Binding-site contacts:
Ligand atom O32 contacts residue LEU328 of chain 1.B at 3.3 Å.
Ligand atom CL17 contacts residue VAL318 of chain 1.B at 3.5 Å.
Ligand atom N08 contacts residue SER499 of chain 1.B at 3.3 Å.
Ligand atom C14 contacts residue ILE492 of chain 1.B at 3.6 Å (hydrophobic).
Ligand atom C22 contacts residue ILE314 of chain 1.B at 3.5 Å (hydrophobic).
Ligand atom C14 contacts residue ARG89 of chain 1.B at 3.6 Å.
Ligand atom O33 contacts residue VAL85 of chain 1.B at 3.0 Å.
Ligand atom C19 contacts residue VAL318 of chain 1.B at 3.6 Å (hydrophobic).
Ligand atom C03 contacts residue TRP356 of chain 1.B at 3.7 Å (hydrophobic).
Ligand atom O26 contacts residue LEU500 of chain 1.B at 3.7 Å.
Ligand atom C34 contacts residue VAL85 of chain 1.B at 3.1 Å (hydrophobic).
Ligand atom C13 contacts residue ILE492 of chain 1.B at 3.3 Å (hydrophobic).
Ligand atom C28 contacts residue LEU86 of chain 1.B at 3.6 Å (hydrophobic).
Ligand atom C16 contacts residue ARG89 of chain 1.B at 3.5 Å.
Ligand atom C15 contacts residue ARG89 of chain 1.B at 2.8 Å.
Ligand atom C01 contacts residue MET491 of chain 1.B at 3.4 Å (hydrophobic).
Ligand atom C01 contacts residue GLY495 of chain 1.B at 3.5 Å.
Ligand atom C29 contacts residue MET82 of chain 1.B at 3.3 Å (hydrophobic).
Ligand atom C23 contacts residue LEU504 of chain 1.B at 3.4 Å (hydrophobic).
Ligand atom C16 contacts residue ALA496 of chain 1.B at 3.6 Å (hydrophobic).
Ligand atom C27 contacts residue LEU86 of chain 1.B at 3.5 Å (hydrophobic).
Ligand atom N08 contacts residue VAL318 of chain 1.B at 3.7 Å.
Ligand atom C27 contacts residue LEU500 of chain 1.B at 3.6 Å (hydrophobic).
Ligand atom C34 contacts residue ARG89 of chain 1.B at 3.7 Å.
Ligand atom C23 contacts residue ILE314 of chain 1.B at 3.6 Å (hydrophobic).
Ligand atom C03 contacts residue LEU321 of chain 1.B at 3.7 Å (hydrophobic).
Ligand atom C28 contacts residue MET82 of chain 1.B at 3.7 Å (hydrophobic).
Ligand atom C14 contacts residue TYR324 of chain 1.B at 3.0 Å (hydrophobic).
Ligand atom C05 contacts residue ALA496 of chain 1.B at 3.7 Å (hydrophobic).
Ligand atom C29 contacts residue LEU86 of chain 1.B at 3.2 Å (hydrophobic).
Ligand atom CL17 contacts residue SER499 of chain 1.B at 2.9 Å.
Ligand atom C13 contacts residue SER322 of chain 1.B at 3.6 Å.
Ligand atom C06 contacts residue GLY495 of chain 1.B at 3.5 Å.
Ligand atom C01 contacts residue ALA496 of chain 1.B at 3.3 Å (hydrophobic).
Ligand atom C10 contacts residue VAL318 of chain 1.B at 3.5 Å (hydrophobic).
Ligand atom N09 contacts residue VAL318 of chain 1.B at 3.2 Å.
Ligand atom C29 contacts residue LYS329 of chain 1.B at 3.4 Å.
Ligand atom C22 contacts residue LEU503 of chain 1.B at 3.7 Å (hydrophobic).
Ligand atom C06 contacts residue ALA496 of chain 1.B at 3.1 Å (hydrophobic).
Ligand atom C15 contacts residue TYR324 of chain 1.B at 3.4 Å (hydrophobic).

Sequence of chain 1.B:
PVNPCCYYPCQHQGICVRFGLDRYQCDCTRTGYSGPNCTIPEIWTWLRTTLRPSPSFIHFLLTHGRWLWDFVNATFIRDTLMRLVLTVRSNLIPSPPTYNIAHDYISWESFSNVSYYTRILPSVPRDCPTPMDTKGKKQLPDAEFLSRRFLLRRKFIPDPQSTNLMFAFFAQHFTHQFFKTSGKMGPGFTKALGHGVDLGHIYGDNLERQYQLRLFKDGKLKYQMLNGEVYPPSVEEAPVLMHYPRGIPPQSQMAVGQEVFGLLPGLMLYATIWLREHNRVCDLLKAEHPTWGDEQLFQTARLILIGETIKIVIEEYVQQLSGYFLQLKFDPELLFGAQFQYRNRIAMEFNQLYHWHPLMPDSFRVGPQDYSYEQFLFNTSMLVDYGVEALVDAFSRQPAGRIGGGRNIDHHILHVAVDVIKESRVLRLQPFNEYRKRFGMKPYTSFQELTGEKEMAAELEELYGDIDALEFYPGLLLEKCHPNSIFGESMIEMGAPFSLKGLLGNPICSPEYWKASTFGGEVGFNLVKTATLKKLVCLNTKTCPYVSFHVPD

This small molecule binds to this protein.
Small molecule (SMILES): C=CCc1cccc(-c2nc(-c3ccccc3Cl)c(-c3ccccc3Cl)[nH]2)c1OC(=O)COC